Sequence of chain 1.C:
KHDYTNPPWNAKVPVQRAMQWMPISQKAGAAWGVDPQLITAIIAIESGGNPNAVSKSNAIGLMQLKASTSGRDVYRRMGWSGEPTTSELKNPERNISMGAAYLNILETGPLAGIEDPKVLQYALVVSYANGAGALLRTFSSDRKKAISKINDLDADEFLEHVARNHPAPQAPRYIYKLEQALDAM

This protein binds this small molecule.
Small molecule (SMILES): CC(=O)N[C@@H]1[C@@H](O[C@H](C)C(=O)O)[C@H](O[C@@H]2O[C@H](CO)[C@@H](O)[C@H](O)[C@H]2NC(C)=O)[C@@H](CO)O[C@H]1O

Binding-site contacts:
Ligand atom O3 contacts residue BLG1 of chain 1.L at 3.1 Å (h-bond).
Ligand atom C6 contacts residue ILE63 of chain 1.C at 3.4 Å (hydrophobic).
Ligand atom C3 contacts residue BLG1 of chain 1.L at 3.8 Å.
Ligand atom O7 contacts residue TRP27 of chain 1.C at 3.8 Å.
Ligand atom C3 contacts residue GLU64 of chain 1.C at 3.2 Å.
Ligand atom C7 contacts residue SER73 of chain 1.C at 3.9 Å.
Ligand atom C2 contacts residue GLU64 of chain 1.C at 3.5 Å.
Ligand atom O4 contacts residue GLU64 of chain 1.C at 2.5 Å (salt-bridge).
Ligand atom C5 contacts residue GLU64 of chain 1.C at 3.9 Å.
Ligand atom O3 contacts residue GLU64 of chain 1.C at 3.6 Å.
Ligand atom O5 contacts residue ILE63 of chain 1.C at 3.9 Å.
Ligand atom C2 contacts residue LYS195 of chain 1.C at 3.8 Å.
Ligand atom O7 contacts residue ARG191 of chain 1.C at 3.1 Å (salt-bridge).
Ligand atom N2 contacts residue GLU64 of chain 1.C at 2.9 Å (salt-bridge).
Ligand atom O3 contacts residue SER73 of chain 1.C at 3.8 Å.
Ligand atom C4 contacts residue GLU64 of chain 1.C at 3.3 Å.
Ligand atom O4 contacts residue BLG1 of chain 1.L at 2.7 Å (h-bond).
Ligand atom C1 contacts residue GLU64 of chain 1.C at 3.6 Å.
Ligand atom C8 contacts residue GLN82 of chain 1.C at 3.6 Å.
Ligand atom C11 contacts residue BLG1 of chain 1.L at 3.9 Å.
Ligand atom O6 contacts residue SER65 of chain 1.C at 3.4 Å.
Ligand atom C3 contacts residue LYS195 of chain 1.C at 3.8 Å.
Ligand atom C1 contacts residue ILE63 of chain 1.C at 3.7 Å (hydrophobic).
Ligand atom N2 contacts residue GLN82 of chain 1.C at 3.5 Å (h-bond).
Ligand atom O1 contacts residue TRP27 of chain 1.C at 3.1 Å (h-bond).
Ligand atom C3 contacts residue GLN82 of chain 1.C at 3.7 Å.
Ligand atom O7 contacts residue BLG1 of chain 1.L at 3.6 Å (h-bond).
Ligand atom O6 contacts residue GLY66 of chain 1.C at 3.5 Å (h-bond).
Ligand atom O6 contacts residue ILE63 of chain 1.C at 3.9 Å.
Ligand atom O6 contacts residue LYS195 of chain 1.C at 2.9 Å (salt-bridge).
Ligand atom O3 contacts residue GLN82 of chain 1.C at 2.6 Å (h-bond).
Ligand atom C7 contacts residue GLN82 of chain 1.C at 3.5 Å.
Ligand atom C4 contacts residue BLG1 of chain 1.L at 3.6 Å.
Ligand atom C7 contacts residue GLU64 of chain 1.C at 3.9 Å.
Ligand atom C6 contacts residue GLN188 of chain 1.C at 3.8 Å.
Ligand atom O3 contacts residue LYS195 of chain 1.C at 3.1 Å (salt-bridge).
Ligand atom O5 contacts residue LYS195 of chain 1.C at 3.9 Å.
Ligand atom C6 contacts residue GLU64 of chain 1.C at 3.4 Å.
Ligand atom O7 contacts residue LYS195 of chain 1.C at 3.2 Å (salt-bridge).
Ligand atom O7 contacts residue SER73 of chain 1.C at 3.3 Å.